Sequence of chain 1.D:
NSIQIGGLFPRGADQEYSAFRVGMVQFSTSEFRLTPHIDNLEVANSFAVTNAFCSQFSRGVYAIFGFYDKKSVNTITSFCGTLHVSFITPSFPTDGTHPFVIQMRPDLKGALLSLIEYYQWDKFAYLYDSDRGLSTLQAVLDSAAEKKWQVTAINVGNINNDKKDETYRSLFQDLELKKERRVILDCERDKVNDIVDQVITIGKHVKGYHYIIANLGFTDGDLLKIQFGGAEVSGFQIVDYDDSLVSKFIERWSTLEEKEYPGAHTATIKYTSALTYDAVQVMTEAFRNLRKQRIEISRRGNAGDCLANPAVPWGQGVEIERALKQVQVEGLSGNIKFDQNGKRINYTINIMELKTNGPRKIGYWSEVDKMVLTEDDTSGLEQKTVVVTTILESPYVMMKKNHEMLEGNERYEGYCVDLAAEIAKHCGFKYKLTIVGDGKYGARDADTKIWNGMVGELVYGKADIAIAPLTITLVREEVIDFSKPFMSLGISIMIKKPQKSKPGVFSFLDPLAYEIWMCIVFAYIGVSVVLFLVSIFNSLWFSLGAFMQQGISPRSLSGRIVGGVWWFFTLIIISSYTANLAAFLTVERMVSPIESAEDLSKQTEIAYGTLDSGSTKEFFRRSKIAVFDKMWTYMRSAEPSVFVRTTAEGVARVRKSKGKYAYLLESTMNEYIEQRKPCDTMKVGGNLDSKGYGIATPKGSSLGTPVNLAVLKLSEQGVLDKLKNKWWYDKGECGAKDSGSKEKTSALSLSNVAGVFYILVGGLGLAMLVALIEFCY

A small-molecule ligand and the protein it binds are described below.
Small molecule (SMILES): N#Cc1ccccc1-c1cc(-c2ccccn2)cn(-c2ccccc2)c1=O

Binding-site contacts:
Ligand atom C27 contacts residue PHE595 of chain 1.C at 3.8 Å (hydrophobic).
Ligand atom N01 contacts residue LYS502 of chain 1.C at 3.3 Å (salt-bridge).
Ligand atom C19 contacts residue SER507 of chain 1.C at 3.0 Å.
Ligand atom O11 contacts residue PHE595 of chain 1.C at 3.1 Å.
Ligand atom C05 contacts residue SER760 of chain 1.C at 3.1 Å.
Ligand atom C18 contacts residue PHE508 of chain 1.C at 3.2 Å (hydrophobic).
Ligand atom C16 contacts residue PHE508 of chain 1.C at 3.6 Å (hydrophobic).
Ligand atom N15 contacts residue TYR588 of chain 1.C at 3.8 Å.
Ligand atom N01 contacts residue ASP510 of chain 1.C at 3.7 Å.
Ligand atom C20 contacts residue ASP510 of chain 1.C at 3.1 Å.
Ligand atom C25 contacts residue SER757 of chain 1.D at 3.8 Å.
Ligand atom C12 contacts residue SER507 of chain 1.C at 3.5 Å.
Ligand atom C12 contacts residue ASN763 of chain 1.C at 3.3 Å.
Ligand atom C22 contacts residue ASP510 of chain 1.C at 3.4 Å.
Ligand atom N21 contacts residue ASP510 of chain 1.C at 3.5 Å (salt-bridge).
Ligand atom C02 contacts residue LYS502 of chain 1.C at 3.7 Å.
Ligand atom C20 contacts residue PRO511 of chain 1.C at 3.5 Å (hydrophobic).
Ligand atom C19 contacts residue PHE508 of chain 1.C at 3.8 Å (hydrophobic).
Ligand atom C06 contacts residue SER760 of chain 1.C at 3.2 Å.
Ligand atom C09 contacts residue SER507 of chain 1.C at 3.8 Å.
Ligand atom C06 contacts residue ASN763 of chain 1.C at 3.7 Å.
Ligand atom C18 contacts residue PRO511 of chain 1.C at 3.7 Å (hydrophobic).
Ligand atom C02 contacts residue SER507 of chain 1.C at 2.9 Å.
Ligand atom C18 contacts residue ASP510 of chain 1.C at 3.5 Å.
Ligand atom C14 contacts residue SER507 of chain 1.C at 3.2 Å.
Ligand atom C07 contacts residue ASN763 of chain 1.C at 3.7 Å.
Ligand atom C03 contacts residue SER507 of chain 1.C at 3.6 Å.
Ligand atom C26 contacts residue PHE595 of chain 1.C at 3.5 Å (hydrophobic).
Ligand atom C18 contacts residue SER507 of chain 1.C at 3.8 Å.
Ligand atom C13 contacts residue SER507 of chain 1.C at 3.3 Å.
Ligand atom N15 contacts residue ASN763 of chain 1.C at 3.4 Å (h-bond).
Ligand atom C19 contacts residue LEU509 of chain 1.C at 3.6 Å (hydrophobic).
Ligand atom C18 contacts residue LEU509 of chain 1.C at 3.4 Å (hydrophobic).
Ligand atom C19 contacts residue ASP510 of chain 1.C at 3.3 Å.
Ligand atom C17 contacts residue PHE508 of chain 1.C at 3.4 Å (hydrophobic).
Ligand atom C23 contacts residue ASP510 of chain 1.C at 3.3 Å.
Ligand atom C19 contacts residue PRO511 of chain 1.C at 3.2 Å (hydrophobic).
Ligand atom C17 contacts residue TYR588 of chain 1.C at 3.4 Å (hydrophobic).
Ligand atom N01 contacts residue SER507 of chain 1.C at 2.9 Å (h-bond).
Ligand atom C16 contacts residue TYR588 of chain 1.C at 3.1 Å (hydrophobic).

Sequence of chain 1.C:
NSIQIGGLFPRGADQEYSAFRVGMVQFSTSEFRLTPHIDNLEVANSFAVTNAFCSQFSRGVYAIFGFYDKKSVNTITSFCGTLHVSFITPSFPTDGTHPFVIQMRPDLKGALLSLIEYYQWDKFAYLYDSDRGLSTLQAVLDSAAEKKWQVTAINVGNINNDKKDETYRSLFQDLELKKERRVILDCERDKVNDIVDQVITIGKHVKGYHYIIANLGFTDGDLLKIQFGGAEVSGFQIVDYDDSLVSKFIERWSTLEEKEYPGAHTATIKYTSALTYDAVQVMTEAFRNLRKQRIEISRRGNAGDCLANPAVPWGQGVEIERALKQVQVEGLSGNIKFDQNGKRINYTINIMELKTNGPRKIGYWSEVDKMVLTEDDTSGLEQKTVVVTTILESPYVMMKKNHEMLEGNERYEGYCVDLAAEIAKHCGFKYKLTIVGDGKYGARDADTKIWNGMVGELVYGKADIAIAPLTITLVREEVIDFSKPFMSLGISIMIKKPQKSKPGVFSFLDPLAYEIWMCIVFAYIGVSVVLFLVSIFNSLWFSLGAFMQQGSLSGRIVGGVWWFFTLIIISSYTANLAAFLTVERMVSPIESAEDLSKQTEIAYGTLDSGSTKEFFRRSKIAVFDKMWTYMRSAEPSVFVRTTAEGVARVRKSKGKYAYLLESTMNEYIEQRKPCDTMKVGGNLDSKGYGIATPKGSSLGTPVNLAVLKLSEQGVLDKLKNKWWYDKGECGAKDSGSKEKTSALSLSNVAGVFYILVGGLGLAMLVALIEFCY